Binding-site contacts:
Ligand atom O2 contacts residue EDO1 of chain 1.T at 3.6 Å.
Ligand atom O1 contacts residue ARG392 of chain 1.D at 3.1 Å (salt-bridge).
Ligand atom C1 contacts residue LEU221 of chain 1.D at 3.3 Å (hydrophobic).
Ligand atom C14 contacts residue THR220 of chain 1.D at 4.0 Å.
Ligand atom N contacts residue TRP384 of chain 1.D at 3.0 Å.
Ligand atom C13 contacts residue SER330 of chain 1.D at 3.7 Å.
Ligand atom C5 contacts residue ASP328 of chain 1.D at 3.2 Å.
Ligand atom C14 contacts residue SER330 of chain 1.D at 4.0 Å.
Ligand atom C3 contacts residue TRP384 of chain 1.D at 3.4 Å (hydrophobic).
Ligand atom O3 contacts residue THR154 of chain 1.D at 2.8 Å (h-bond).
Ligand atom O4 contacts residue ARG392 of chain 1.D at 3.4 Å (salt-bridge).
Ligand atom O4 contacts residue LYS390 of chain 1.D at 3.5 Å.
Ligand atom C14 contacts residue ASN388 of chain 1.D at 3.2 Å.
Ligand atom C8 contacts residue ASP328 of chain 1.D at 3.8 Å.
Ligand atom C7 contacts residue NA1 of chain 1.S at 4.0 Å.
Ligand atom O contacts residue THR220 of chain 1.D at 3.2 Å (h-bond).
Ligand atom C14 contacts residue ARG392 of chain 1.D at 3.6 Å.
Ligand atom N1 contacts residue NA1 of chain 1.S at 4.1 Å.
Ligand atom O1 contacts residue SER330 of chain 1.D at 3.7 Å.
Ligand atom C contacts residue ASN388 of chain 1.D at 3.6 Å.
Ligand atom O contacts residue ASN388 of chain 1.D at 3.4 Å (h-bond).
Ligand atom C13 contacts residue ARG392 of chain 1.D at 3.0 Å.
Ligand atom C12 contacts residue ASP328 of chain 1.D at 3.7 Å.
Ligand atom C10 contacts residue THR154 of chain 1.D at 3.1 Å.
Ligand atom C7 contacts residue ASP328 of chain 1.D at 3.7 Å.
Ligand atom C contacts residue THR220 of chain 1.D at 3.4 Å.
Ligand atom O contacts residue ASP80 of chain 1.D at 3.0 Å (salt-bridge).
Ligand atom N contacts residue SER330 of chain 1.D at 3.9 Å.
Ligand atom C6 contacts residue SER265 of chain 1.D at 3.7 Å.
Ligand atom C11 contacts residue THR154 of chain 1.D at 3.1 Å.
Ligand atom C3 contacts residue ARG392 of chain 1.D at 4.1 Å.
Ligand atom O4 contacts residue ASN388 of chain 1.D at 2.5 Å (h-bond).
Ligand atom C6 contacts residue ASP328 of chain 1.D at 3.1 Å.
Ligand atom C2 contacts residue LEU221 of chain 1.D at 3.7 Å (hydrophobic).
Ligand atom C1 contacts residue THR220 of chain 1.D at 3.7 Å.
Ligand atom N1 contacts residue TRP384 of chain 1.D at 3.2 Å.
Ligand atom C4 contacts residue TRP384 of chain 1.D at 3.5 Å (hydrophobic).
Ligand atom C2 contacts residue TRP384 of chain 1.D at 3.5 Å (hydrophobic).
Ligand atom C3 contacts residue SER330 of chain 1.D at 3.8 Å.
Ligand atom C8 contacts residue NA1 of chain 1.S at 4.0 Å.

This small molecule binds to this protein.
Small molecule (SMILES): O=C(NCCc1ccc(O)c(O)c1)Nc1ccc(O)c(O)c1

Sequence of chain 1.D:
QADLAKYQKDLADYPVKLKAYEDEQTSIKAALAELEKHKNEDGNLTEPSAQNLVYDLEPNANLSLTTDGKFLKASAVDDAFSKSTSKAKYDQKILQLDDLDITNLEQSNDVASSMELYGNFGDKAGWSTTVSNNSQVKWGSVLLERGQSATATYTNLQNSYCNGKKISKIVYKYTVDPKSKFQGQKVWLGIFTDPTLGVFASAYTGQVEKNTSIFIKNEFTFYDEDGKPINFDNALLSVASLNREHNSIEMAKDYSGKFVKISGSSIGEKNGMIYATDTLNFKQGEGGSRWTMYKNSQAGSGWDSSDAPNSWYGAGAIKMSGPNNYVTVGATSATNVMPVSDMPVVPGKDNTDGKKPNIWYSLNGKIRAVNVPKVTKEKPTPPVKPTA